Sequence of chain 1.A:
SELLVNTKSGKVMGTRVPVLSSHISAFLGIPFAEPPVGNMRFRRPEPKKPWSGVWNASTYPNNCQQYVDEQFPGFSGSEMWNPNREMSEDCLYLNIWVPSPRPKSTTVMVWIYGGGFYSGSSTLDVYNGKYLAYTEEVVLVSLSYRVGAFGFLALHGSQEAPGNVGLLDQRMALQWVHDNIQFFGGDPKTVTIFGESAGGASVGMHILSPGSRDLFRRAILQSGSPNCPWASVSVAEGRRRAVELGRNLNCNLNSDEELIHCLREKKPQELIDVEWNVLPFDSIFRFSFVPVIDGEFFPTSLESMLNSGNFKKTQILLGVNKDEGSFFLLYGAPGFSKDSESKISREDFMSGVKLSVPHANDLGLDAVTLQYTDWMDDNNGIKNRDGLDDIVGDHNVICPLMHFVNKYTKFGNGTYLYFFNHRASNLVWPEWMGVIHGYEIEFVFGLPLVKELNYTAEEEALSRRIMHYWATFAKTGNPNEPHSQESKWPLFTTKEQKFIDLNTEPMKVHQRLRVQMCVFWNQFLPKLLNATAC

Binding-site contacts:
Ligand atom O5 contacts residue GLU455 of chain 1.A at 3.5 Å (salt-bridge).
Ligand atom C2 contacts residue ASN457 of chain 1.A at 2.5 Å.
Ligand atom C3 contacts residue ASN457 of chain 1.A at 3.9 Å.
Ligand atom C5 contacts residue ASN457 of chain 1.A at 3.5 Å.
Ligand atom C1 contacts residue ASN457 of chain 1.A at 1.5 Å.
Ligand atom C4 contacts residue GLU455 of chain 1.A at 4.3 Å.
Ligand atom C1 contacts residue GLU455 of chain 1.A at 3.0 Å.
Ligand atom C4 contacts residue ASN457 of chain 1.A at 4.2 Å.
Ligand atom O7 contacts residue ASN457 of chain 1.A at 4.0 Å.
Ligand atom O5 contacts residue ASN457 of chain 1.A at 2.4 Å (h-bond).
Ligand atom C3 contacts residue GLU455 of chain 1.A at 4.2 Å.
Ligand atom N2 contacts residue ASN457 of chain 1.A at 2.8 Å (h-bond).
Ligand atom O3 contacts residue GLU455 of chain 1.A at 3.9 Å.
Ligand atom C7 contacts residue ASN457 of chain 1.A at 3.8 Å.
Ligand atom C2 contacts residue GLU455 of chain 1.A at 3.9 Å.

The small molecule below binds the protein below.
Small molecule (SMILES): CC(=O)N[C@@H]1[C@@H](O)[C@H](O)[C@@H](CO)O[C@H]1O